Binding-site contacts:
Ligand atom N2 contacts residue ASN348 of chain 1.C at 2.9 Å (h-bond).
Ligand atom O5 contacts residue ASN348 of chain 1.C at 2.4 Å (h-bond).
Ligand atom O6 contacts residue ASN346 of chain 1.C at 4.2 Å.
Ligand atom C2 contacts residue ASN348 of chain 1.C at 2.5 Å.
Ligand atom C1 contacts residue ASN348 of chain 1.C at 1.4 Å.
Ligand atom C3 contacts residue ASN348 of chain 1.C at 3.8 Å.
Ligand atom O5 contacts residue ASN346 of chain 1.C at 4.3 Å.
Ligand atom C5 contacts residue ASN348 of chain 1.C at 3.6 Å.
Ligand atom C7 contacts residue ASN348 of chain 1.C at 4.0 Å.
Ligand atom C4 contacts residue ASN348 of chain 1.C at 4.2 Å.

Sequence of chain 1.C:
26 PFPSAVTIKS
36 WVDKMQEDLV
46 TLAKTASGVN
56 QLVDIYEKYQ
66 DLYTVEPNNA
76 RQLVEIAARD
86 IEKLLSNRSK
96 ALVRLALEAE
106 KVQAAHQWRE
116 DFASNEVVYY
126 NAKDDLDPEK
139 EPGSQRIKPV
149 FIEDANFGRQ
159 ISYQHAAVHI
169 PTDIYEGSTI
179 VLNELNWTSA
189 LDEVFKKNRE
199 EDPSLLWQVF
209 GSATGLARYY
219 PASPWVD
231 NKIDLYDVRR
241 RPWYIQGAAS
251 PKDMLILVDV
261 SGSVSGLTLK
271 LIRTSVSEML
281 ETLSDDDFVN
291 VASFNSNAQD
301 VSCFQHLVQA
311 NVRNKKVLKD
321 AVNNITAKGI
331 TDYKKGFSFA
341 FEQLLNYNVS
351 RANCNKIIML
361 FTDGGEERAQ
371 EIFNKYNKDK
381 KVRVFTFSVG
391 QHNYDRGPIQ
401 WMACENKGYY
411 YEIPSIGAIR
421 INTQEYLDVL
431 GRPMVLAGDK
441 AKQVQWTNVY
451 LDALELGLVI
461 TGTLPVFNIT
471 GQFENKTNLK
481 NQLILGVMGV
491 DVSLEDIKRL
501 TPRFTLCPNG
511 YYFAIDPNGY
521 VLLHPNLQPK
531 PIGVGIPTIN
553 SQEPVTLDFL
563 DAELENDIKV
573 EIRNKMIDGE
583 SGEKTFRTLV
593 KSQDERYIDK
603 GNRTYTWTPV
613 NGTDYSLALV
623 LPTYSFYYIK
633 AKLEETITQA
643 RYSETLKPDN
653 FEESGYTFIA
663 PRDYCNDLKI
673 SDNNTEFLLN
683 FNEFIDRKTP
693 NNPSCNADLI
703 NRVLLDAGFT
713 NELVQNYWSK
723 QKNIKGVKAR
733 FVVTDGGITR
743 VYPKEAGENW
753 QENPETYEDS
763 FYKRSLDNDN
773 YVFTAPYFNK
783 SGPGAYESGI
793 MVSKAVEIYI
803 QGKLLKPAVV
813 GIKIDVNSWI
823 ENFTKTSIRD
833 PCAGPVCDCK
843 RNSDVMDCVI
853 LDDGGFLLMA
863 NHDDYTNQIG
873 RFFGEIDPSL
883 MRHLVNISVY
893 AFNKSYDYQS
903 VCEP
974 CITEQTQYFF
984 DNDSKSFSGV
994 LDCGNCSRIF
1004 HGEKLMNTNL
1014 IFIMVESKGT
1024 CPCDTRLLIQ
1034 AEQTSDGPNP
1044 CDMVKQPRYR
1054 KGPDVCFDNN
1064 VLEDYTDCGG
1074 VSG

The small molecule below binds the protein below.
Small molecule (SMILES): CC(=O)N[C@H]1[C@H](O[C@H]2[C@H](O)[C@@H](NC(C)=O)CO[C@@H]2CO)O[C@H](CO)[C@@H](O)[C@@H]1O